Sequence of chain 1.D:
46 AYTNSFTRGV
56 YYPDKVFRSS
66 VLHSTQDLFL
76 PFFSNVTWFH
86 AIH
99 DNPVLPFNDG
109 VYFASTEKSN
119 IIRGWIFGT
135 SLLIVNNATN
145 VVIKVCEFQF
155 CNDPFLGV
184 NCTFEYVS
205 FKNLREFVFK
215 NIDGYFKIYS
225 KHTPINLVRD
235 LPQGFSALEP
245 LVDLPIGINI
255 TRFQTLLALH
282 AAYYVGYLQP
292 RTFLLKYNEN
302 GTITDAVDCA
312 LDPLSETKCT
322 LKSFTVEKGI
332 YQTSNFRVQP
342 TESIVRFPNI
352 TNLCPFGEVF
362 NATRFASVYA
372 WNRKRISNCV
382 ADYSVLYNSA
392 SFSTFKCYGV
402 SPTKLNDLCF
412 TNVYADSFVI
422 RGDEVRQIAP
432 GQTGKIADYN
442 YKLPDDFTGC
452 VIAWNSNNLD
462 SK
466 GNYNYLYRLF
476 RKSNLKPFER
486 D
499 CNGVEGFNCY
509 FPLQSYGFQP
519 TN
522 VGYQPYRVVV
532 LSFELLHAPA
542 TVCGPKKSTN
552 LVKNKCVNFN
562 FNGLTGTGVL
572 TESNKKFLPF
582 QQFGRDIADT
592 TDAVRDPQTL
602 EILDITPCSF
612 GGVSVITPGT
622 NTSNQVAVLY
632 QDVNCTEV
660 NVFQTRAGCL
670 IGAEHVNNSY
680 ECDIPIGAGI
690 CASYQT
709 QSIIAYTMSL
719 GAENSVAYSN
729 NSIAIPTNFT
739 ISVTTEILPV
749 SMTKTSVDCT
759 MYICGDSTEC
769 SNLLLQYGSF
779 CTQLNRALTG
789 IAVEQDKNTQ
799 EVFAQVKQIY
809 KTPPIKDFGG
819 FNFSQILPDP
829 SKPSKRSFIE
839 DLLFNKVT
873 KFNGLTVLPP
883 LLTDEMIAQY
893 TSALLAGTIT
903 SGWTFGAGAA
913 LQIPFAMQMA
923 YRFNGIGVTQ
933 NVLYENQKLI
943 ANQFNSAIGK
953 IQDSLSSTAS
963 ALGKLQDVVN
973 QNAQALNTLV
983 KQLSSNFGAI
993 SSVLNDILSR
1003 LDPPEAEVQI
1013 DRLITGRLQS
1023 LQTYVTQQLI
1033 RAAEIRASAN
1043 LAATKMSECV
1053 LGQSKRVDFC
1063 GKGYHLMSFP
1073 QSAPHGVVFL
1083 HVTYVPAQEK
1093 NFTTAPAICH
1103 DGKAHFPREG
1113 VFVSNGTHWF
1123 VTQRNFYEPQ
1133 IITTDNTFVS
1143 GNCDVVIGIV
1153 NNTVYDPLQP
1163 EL

This small molecule binds to this protein.
Small molecule (SMILES): CC(=O)N[C@@H]1[C@@H](O)[C@H](O)[C@@H](CO)O[C@H]1O

Binding-site contacts:
Ligand atom C8 contacts residue GLY1150 of chain 1.D at 3.4 Å.
Ligand atom C4 contacts residue ASN728 of chain 1.D at 4.3 Å.
Ligand atom C5 contacts residue ASN728 of chain 1.D at 3.8 Å.
Ligand atom C8 contacts residue ILE1149 of chain 1.D at 4.1 Å (hydrophobic).
Ligand atom O7 contacts residue ASN728 of chain 1.D at 3.0 Å (h-bond).
Ligand atom N2 contacts residue ASN728 of chain 1.D at 2.9 Å (h-bond).
Ligand atom C8 contacts residue ASN728 of chain 1.D at 4.3 Å.
Ligand atom O5 contacts residue ASN728 of chain 1.D at 2.4 Å (h-bond).
Ligand atom C1 contacts residue ASN728 of chain 1.D at 1.5 Å.
Ligand atom C7 contacts residue ASN728 of chain 1.D at 3.1 Å.
Ligand atom C3 contacts residue ASN728 of chain 1.D at 3.9 Å.
Ligand atom C2 contacts residue ASN728 of chain 1.D at 2.5 Å.